Sequence of chain 2.A:
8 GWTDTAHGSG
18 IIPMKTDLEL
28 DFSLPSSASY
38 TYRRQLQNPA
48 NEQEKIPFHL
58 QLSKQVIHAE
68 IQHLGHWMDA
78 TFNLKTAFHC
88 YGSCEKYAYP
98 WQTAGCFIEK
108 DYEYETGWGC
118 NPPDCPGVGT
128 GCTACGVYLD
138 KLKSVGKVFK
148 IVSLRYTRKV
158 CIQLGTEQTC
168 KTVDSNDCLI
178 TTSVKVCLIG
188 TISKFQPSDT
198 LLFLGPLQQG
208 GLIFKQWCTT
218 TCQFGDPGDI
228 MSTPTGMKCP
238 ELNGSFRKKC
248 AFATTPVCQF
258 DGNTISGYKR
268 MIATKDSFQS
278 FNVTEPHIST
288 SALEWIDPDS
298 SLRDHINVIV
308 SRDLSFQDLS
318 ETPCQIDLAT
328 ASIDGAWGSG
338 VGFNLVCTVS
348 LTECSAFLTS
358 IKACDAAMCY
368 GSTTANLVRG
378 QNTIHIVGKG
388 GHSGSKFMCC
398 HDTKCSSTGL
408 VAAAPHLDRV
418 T

This protein binds this small molecule.
Small molecule (SMILES): CC(=O)N[C@H]1[C@H](O[C@H]2[C@H](O)[C@@H](NC(C)=O)CO[C@@H]2CO)O[C@H](CO)[C@@H](O[C@@H]2O[C@H](CO)[C@@H](O)[C@H](O)[C@@H]2O)[C@@H]1O

Binding-site contacts:
Ligand atom C8 contacts residue LEU209 of chain 2.A at 3.7 Å (hydrophobic).
Ligand atom C8 contacts residue LYS272 of chain 2.A at 4.1 Å.
Ligand atom C6 contacts residue SER277 of chain 2.A at 4.0 Å.
Ligand atom C3 contacts residue GLN206 of chain 2.A at 4.0 Å.
Ligand atom C2 contacts residue ASN341 of chain 3.A at 3.6 Å.
Ligand atom C2 contacts residue GLN206 of chain 2.A at 3.7 Å.
Ligand atom O6 contacts residue GLY207 of chain 2.A at 3.2 Å.
Ligand atom C8 contacts residue ASN279 of chain 2.A at 3.4 Å.
Ligand atom O4 contacts residue GLN206 of chain 2.A at 3.5 Å (h-bond).
Ligand atom N2 contacts residue VAL384 of chain 3.A at 3.5 Å.
Ligand atom C1 contacts residue ASN279 of chain 2.A at 1.4 Å.
Ligand atom C3 contacts residue ASN341 of chain 3.A at 3.3 Å.
Ligand atom C6 contacts residue GLN206 of chain 2.A at 3.1 Å.
Ligand atom C4 contacts residue GLN206 of chain 2.A at 3.3 Å.
Ligand atom O7 contacts residue HIS382 of chain 3.A at 3.4 Å.
Ligand atom C7 contacts residue ASN341 of chain 3.A at 4.1 Å.
Ligand atom C8 contacts residue LEU201 of chain 2.A at 3.8 Å (hydrophobic).
Ligand atom O6 contacts residue GLY208 of chain 2.A at 3.3 Å (h-bond).
Ligand atom O7 contacts residue VAL338 of chain 3.A at 3.7 Å.
Ligand atom O7 contacts residue LYS272 of chain 2.A at 3.6 Å.
Ligand atom C2 contacts residue ASN279 of chain 2.A at 2.4 Å.
Ligand atom C7 contacts residue VAL384 of chain 3.A at 4.0 Å (hydrophobic).
Ligand atom O5 contacts residue ASN279 of chain 2.A at 2.3 Å (h-bond).
Ligand atom O5 contacts residue GLY207 of chain 2.A at 4.0 Å.
Ligand atom C5 contacts residue GLN206 of chain 2.A at 3.1 Å.
Ligand atom N2 contacts residue ASN279 of chain 2.A at 3.0 Å (h-bond).
Ligand atom O5 contacts residue GLN206 of chain 2.A at 3.2 Å (h-bond).
Ligand atom C6 contacts residue GLY208 of chain 2.A at 3.7 Å.
Ligand atom C1 contacts residue VAL384 of chain 3.A at 4.0 Å (hydrophobic).
Ligand atom O5 contacts residue PHE278 of chain 2.A at 3.5 Å (h-bond).
Ligand atom O6 contacts residue GLN206 of chain 2.A at 2.9 Å (h-bond).
Ligand atom C3 contacts residue ASN279 of chain 2.A at 3.8 Å.
Ligand atom O7 contacts residue VAL384 of chain 3.A at 4.0 Å.
Ligand atom C5 contacts residue ASN279 of chain 2.A at 3.6 Å.
Ligand atom N2 contacts residue LEU201 of chain 2.A at 4.2 Å.
Ligand atom C7 contacts residue ASN279 of chain 2.A at 3.5 Å.
Ligand atom C4 contacts residue ASN279 of chain 2.A at 4.1 Å.
Ligand atom O3 contacts residue ASN341 of chain 3.A at 3.6 Å (h-bond).
Ligand atom C1 contacts residue GLN206 of chain 2.A at 3.9 Å.
Ligand atom N2 contacts residue ASN341 of chain 3.A at 3.0 Å (h-bond).

Sequence of chain 3.A:
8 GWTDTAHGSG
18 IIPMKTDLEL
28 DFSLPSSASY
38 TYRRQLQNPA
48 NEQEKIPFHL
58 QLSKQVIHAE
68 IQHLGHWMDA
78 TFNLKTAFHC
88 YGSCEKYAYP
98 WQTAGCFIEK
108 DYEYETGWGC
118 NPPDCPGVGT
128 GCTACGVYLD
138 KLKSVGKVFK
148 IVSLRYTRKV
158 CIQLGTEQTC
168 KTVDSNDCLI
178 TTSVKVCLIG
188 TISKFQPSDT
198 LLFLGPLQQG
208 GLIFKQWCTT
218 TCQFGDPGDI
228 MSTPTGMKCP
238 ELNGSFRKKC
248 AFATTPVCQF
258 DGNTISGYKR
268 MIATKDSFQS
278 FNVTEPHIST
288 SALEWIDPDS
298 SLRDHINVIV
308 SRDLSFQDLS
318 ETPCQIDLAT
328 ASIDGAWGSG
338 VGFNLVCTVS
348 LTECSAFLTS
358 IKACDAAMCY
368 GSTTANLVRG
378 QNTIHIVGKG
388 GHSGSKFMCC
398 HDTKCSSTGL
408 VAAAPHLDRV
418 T